Sequence of chain 1.B:
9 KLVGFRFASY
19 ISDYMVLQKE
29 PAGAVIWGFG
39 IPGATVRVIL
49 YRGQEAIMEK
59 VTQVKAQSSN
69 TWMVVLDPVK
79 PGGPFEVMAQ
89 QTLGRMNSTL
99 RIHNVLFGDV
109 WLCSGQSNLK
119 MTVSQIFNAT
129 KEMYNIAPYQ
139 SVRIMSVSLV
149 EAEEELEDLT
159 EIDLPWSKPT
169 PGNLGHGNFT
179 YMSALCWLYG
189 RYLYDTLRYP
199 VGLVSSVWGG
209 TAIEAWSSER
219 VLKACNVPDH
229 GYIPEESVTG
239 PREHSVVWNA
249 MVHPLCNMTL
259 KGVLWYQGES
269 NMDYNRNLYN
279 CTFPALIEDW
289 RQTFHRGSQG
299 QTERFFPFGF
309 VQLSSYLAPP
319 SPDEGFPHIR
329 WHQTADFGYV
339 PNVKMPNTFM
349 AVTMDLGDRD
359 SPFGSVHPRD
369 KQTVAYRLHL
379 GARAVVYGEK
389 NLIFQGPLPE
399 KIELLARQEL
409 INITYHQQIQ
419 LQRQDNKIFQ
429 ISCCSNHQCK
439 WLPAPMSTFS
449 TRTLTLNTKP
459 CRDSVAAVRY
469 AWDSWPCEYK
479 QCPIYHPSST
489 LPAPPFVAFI

Binding-site contacts:
Ligand atom O7 contacts residue THR90 of chain 1.B at 3.4 Å.
Ligand atom C2 contacts residue ASN95 of chain 1.B at 2.6 Å.
Ligand atom N2 contacts residue GLN88 of chain 1.B at 2.9 Å (h-bond).
Ligand atom C5 contacts residue ASN95 of chain 1.B at 3.5 Å.
Ligand atom C3 contacts residue GLN88 of chain 1.B at 3.8 Å.
Ligand atom C7 contacts residue GLN88 of chain 1.B at 3.7 Å.
Ligand atom N2 contacts residue ASN95 of chain 1.B at 3.2 Å (h-bond).
Ligand atom O7 contacts residue GLN88 of chain 1.B at 3.8 Å.
Ligand atom O5 contacts residue ASN95 of chain 1.B at 2.2 Å (h-bond).
Ligand atom C8 contacts residue ASN95 of chain 1.B at 3.5 Å.
Ligand atom N2 contacts residue THR90 of chain 1.B at 4.4 Å.
Ligand atom C1 contacts residue GLN88 of chain 1.B at 3.6 Å.
Ligand atom C3 contacts residue ASN95 of chain 1.B at 3.9 Å.
Ligand atom C6 contacts residue ASN95 of chain 1.B at 4.5 Å.
Ligand atom C1 contacts residue ASN95 of chain 1.B at 1.4 Å.
Ligand atom C4 contacts residue ASN95 of chain 1.B at 4.2 Å.
Ligand atom C7 contacts residue ASN95 of chain 1.B at 3.6 Å.
Ligand atom C5 contacts residue GLN88 of chain 1.B at 4.4 Å.
Ligand atom C2 contacts residue GLN88 of chain 1.B at 3.5 Å.
Ligand atom C7 contacts residue THR90 of chain 1.B at 3.9 Å.

This small molecule binds to this protein.
Small molecule (SMILES): CC(=O)N[C@@H]1[C@@H](O)[C@H](O)[C@@H](CO)O[C@H]1O